Sequence of chain 1.D:
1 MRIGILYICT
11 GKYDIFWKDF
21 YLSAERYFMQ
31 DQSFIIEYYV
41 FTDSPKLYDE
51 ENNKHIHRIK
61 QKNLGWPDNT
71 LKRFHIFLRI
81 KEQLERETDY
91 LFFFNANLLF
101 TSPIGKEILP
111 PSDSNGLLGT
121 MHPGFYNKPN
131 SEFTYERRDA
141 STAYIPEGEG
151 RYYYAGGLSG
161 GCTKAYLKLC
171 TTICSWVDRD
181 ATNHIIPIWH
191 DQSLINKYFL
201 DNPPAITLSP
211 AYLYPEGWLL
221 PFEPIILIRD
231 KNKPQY

Binding-site contacts:
Ligand atom C5 contacts residue GLN192 of chain 1.D at 3.7 Å.
Ligand atom O5 contacts residue GLN192 of chain 1.D at 2.9 Å (h-bond).
Ligand atom C6 contacts residue PHE125 of chain 1.D at 3.9 Å (hydrophobic).
Ligand atom C5 contacts residue PHE125 of chain 1.D at 4.0 Å (hydrophobic).
Ligand atom C1 contacts residue GLN192 of chain 1.D at 3.3 Å.
Ligand atom C6 contacts residue GLN192 of chain 1.D at 4.2 Å.
Ligand atom C1 contacts residue HIS122 of chain 1.D at 3.7 Å.
Ligand atom O5 contacts residue HIS122 of chain 1.D at 4.5 Å.
Ligand atom C6 contacts residue TYR153 of chain 1.D at 4.4 Å (hydrophobic).
Ligand atom O1 contacts residue HIS122 of chain 1.D at 2.3 Å (h-bond).
Ligand atom N2 contacts residue HIS122 of chain 1.D at 4.2 Å.
Ligand atom C8 contacts residue HIS122 of chain 1.D at 4.5 Å.
Ligand atom O6 contacts residue THR134 of chain 1.D at 4.4 Å.
Ligand atom O1 contacts residue GLN192 of chain 1.D at 3.4 Å (h-bond).
Ligand atom O3 contacts residue TRP189 of chain 1.D at 3.9 Å.
Ligand atom O6 contacts residue TRP189 of chain 1.D at 3.8 Å.
Ligand atom C6 contacts residue THR134 of chain 1.D at 3.7 Å.

A protein and the small-molecule ligand that binds it are described below.
Small molecule (SMILES): CC(=O)N[C@@H]1[C@@H](O)[C@@H](O)[C@@H](CO)O[C@@H]1O